A small-molecule ligand and the protein it binds are described below.
Small molecule (SMILES): CCNC(=O)[C@H](C)NC(=O)[C@H](C)NC(=O)[C@H](C)N.C[C@@H](O)[C@@H](C=O)NC(=O)[C@H](CO)NC(=O)[C@H](CO)NC(=O)[C@@H](N)CO

Binding-site contacts:
Ligand atom C contacts residue VAL4 of chain 1.E at 4.1 Å (hydrophobic).
Ligand atom OG1 contacts residue GLN3 of chain 1.E at 3.5 Å (h-bond).
Ligand atom OG1 contacts residue VAL4 of chain 1.E at 3.4 Å (h-bond).
Ligand atom C contacts residue SER5 of chain 1.E at 4.3 Å.
Ligand atom O contacts residue SER5 of chain 1.E at 3.8 Å.
Ligand atom O contacts residue GLN3 of chain 1.E at 3.2 Å (h-bond).
Ligand atom OG1 contacts residue GLN43 of chain 1.E at 4.0 Å.
Ligand atom CA contacts residue VAL4 of chain 1.E at 3.3 Å (hydrophobic).
Ligand atom N contacts residue GLN3 of chain 1.E at 4.2 Å.
Ligand atom N contacts residue VAL4 of chain 1.E at 2.8 Å (h-bond).
Ligand atom C contacts residue ALA2 of chain 1.E at 3.5 Å (hydrophobic).
Ligand atom CB contacts residue GLY1 of chain 1.E at 3.6 Å.
Ligand atom N contacts residue GLN3 of chain 1.E at 4.3 Å.
Ligand atom C contacts residue VAL4 of chain 1.E at 3.5 Å (hydrophobic).
Ligand atom O contacts residue SER6 of chain 1.E at 3.7 Å.
Ligand atom O contacts residue VAL4 of chain 1.E at 4.4 Å.
Ligand atom O contacts residue ALA2 of chain 1.E at 3.5 Å (h-bond).
Ligand atom OG contacts residue GLN3 of chain 1.E at 3.3 Å (h-bond).
Ligand atom N contacts residue VAL4 of chain 1.E at 4.4 Å.
Ligand atom CB contacts residue VAL4 of chain 1.E at 3.9 Å (hydrophobic).
Ligand atom OG contacts residue VAL4 of chain 1.E at 4.1 Å.
Ligand atom CB contacts residue VAL4 of chain 1.E at 4.2 Å (hydrophobic).
Ligand atom OG1 contacts residue SER5 of chain 1.E at 3.0 Å (h-bond).
Ligand atom CA contacts residue GLN3 of chain 1.E at 4.2 Å.
Ligand atom O contacts residue VAL4 of chain 1.E at 2.9 Å (h-bond).
Ligand atom N contacts residue ALA2 of chain 1.E at 3.2 Å (h-bond).
Ligand atom OG contacts residue ALA2 of chain 1.E at 4.3 Å.
Ligand atom CB contacts residue SER5 of chain 1.E at 4.2 Å.
Ligand atom CA contacts residue VAL4 of chain 1.E at 3.8 Å (hydrophobic).
Ligand atom C contacts residue GLN3 of chain 1.E at 3.7 Å.
Ligand atom CB contacts residue ALA2 of chain 1.E at 3.9 Å (hydrophobic).
Ligand atom CB contacts residue GLN3 of chain 1.E at 4.4 Å.
Ligand atom N contacts residue SER5 of chain 1.E at 4.5 Å.
Ligand atom CA contacts residue GLY1 of chain 1.E at 4.0 Å.
Ligand atom CA contacts residue ALA2 of chain 1.E at 3.2 Å (hydrophobic).

Sequence of chain 1.E:
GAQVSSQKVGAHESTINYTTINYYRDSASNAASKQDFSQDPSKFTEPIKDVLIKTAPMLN